Sequence of chain 1.B:
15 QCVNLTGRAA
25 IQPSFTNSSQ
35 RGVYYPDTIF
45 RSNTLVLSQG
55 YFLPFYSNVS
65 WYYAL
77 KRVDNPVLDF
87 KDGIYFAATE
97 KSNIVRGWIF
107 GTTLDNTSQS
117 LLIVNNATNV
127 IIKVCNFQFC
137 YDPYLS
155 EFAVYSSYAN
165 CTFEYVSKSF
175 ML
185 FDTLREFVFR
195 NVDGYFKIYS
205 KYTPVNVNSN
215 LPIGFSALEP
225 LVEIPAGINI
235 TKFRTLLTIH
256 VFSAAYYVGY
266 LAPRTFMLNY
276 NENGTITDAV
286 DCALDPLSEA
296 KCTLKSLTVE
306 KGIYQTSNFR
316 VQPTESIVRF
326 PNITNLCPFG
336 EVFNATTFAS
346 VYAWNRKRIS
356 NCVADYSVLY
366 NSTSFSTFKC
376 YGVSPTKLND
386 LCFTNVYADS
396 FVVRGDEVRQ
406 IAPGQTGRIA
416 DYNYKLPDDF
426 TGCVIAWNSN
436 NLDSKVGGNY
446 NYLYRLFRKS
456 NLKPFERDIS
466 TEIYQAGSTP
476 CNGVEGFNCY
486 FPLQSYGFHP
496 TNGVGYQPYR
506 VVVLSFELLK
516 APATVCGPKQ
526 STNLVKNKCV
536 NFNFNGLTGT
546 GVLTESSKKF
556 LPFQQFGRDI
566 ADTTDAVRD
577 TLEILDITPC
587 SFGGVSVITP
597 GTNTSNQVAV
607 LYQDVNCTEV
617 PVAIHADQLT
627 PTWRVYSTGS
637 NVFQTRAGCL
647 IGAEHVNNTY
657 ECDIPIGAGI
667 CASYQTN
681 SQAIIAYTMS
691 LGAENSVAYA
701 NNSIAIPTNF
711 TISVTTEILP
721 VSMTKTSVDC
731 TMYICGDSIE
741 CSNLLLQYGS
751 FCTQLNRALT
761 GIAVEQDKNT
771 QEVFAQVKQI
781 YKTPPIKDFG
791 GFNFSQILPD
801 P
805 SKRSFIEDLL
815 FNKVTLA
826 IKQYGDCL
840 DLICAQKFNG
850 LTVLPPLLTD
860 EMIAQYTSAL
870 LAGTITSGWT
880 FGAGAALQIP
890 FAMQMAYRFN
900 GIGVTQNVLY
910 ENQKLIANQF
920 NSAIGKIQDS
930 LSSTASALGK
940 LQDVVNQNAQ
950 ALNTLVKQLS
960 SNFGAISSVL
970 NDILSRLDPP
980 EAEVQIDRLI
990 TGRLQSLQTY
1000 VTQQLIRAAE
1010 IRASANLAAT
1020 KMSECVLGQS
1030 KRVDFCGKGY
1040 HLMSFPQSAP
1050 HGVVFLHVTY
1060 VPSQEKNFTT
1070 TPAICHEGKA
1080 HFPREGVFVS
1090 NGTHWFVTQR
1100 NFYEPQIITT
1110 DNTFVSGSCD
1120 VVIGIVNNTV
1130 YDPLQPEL

Binding-site contacts:
Ligand atom C5 contacts residue TYR137 of chain 1.B at 3.7 Å (hydrophobic).
Ligand atom O6 contacts residue TYR137 of chain 1.B at 3.3 Å.
Ligand atom O7 contacts residue VAL17 of chain 1.B at 4.0 Å.
Ligand atom O5 contacts residue TYR137 of chain 1.B at 3.7 Å.
Ligand atom C7 contacts residue CYS16 of chain 1.B at 4.1 Å (hydrophobic).
Ligand atom C3 contacts residue ASN18 of chain 1.B at 3.8 Å.
Ligand atom C4 contacts residue ASN18 of chain 1.B at 4.2 Å.
Ligand atom C7 contacts residue ASN18 of chain 1.B at 3.8 Å.
Ligand atom C1 contacts residue TYR137 of chain 1.B at 3.7 Å (hydrophobic).
Ligand atom N2 contacts residue ASN18 of chain 1.B at 2.9 Å (h-bond).
Ligand atom O7 contacts residue CYS16 of chain 1.B at 2.9 Å (h-bond).
Ligand atom C5 contacts residue ASN18 of chain 1.B at 3.7 Å.
Ligand atom C1 contacts residue ASN18 of chain 1.B at 1.4 Å.
Ligand atom C2 contacts residue ASN18 of chain 1.B at 2.5 Å.
Ligand atom C6 contacts residue TYR137 of chain 1.B at 4.1 Å (hydrophobic).
Ligand atom O5 contacts residue ASN18 of chain 1.B at 2.3 Å (h-bond).
Ligand atom C8 contacts residue ASN18 of chain 1.B at 4.2 Å.

This protein binds this small molecule.
Small molecule (SMILES): CC(=O)N[C@@H]1[C@@H](O)[C@H](O)[C@@H](CO)O[C@H]1O